Binding-site contacts:
Ligand atom O7 contacts residue ASN657 of chain 1.B at 2.8 Å (h-bond).
Ligand atom C7 contacts residue ASN657 of chain 1.B at 3.0 Å.
Ligand atom C5 contacts residue ASN657 of chain 1.B at 3.6 Å.
Ligand atom O6 contacts residue HIS655 of chain 1.B at 4.4 Å.
Ligand atom N2 contacts residue ASN657 of chain 1.B at 2.9 Å (h-bond).
Ligand atom C1 contacts residue ASN657 of chain 1.B at 1.4 Å.
Ligand atom O5 contacts residue ASN657 of chain 1.B at 2.4 Å (h-bond).
Ligand atom C4 contacts residue ASN657 of chain 1.B at 4.2 Å.
Ligand atom C3 contacts residue ASN657 of chain 1.B at 3.8 Å.
Ligand atom C8 contacts residue ASN657 of chain 1.B at 3.7 Å.
Ligand atom O6 contacts residue GLU654 of chain 1.B at 3.6 Å (salt-bridge).
Ligand atom C2 contacts residue ASN657 of chain 1.B at 2.5 Å.

A small-molecule ligand and the protein it binds are described below.
Small molecule (SMILES): CC(=O)N[C@@H]1[C@@H](O)[C@H](O)[C@@H](CO)O[C@H]1O

Sequence of chain 1.B:
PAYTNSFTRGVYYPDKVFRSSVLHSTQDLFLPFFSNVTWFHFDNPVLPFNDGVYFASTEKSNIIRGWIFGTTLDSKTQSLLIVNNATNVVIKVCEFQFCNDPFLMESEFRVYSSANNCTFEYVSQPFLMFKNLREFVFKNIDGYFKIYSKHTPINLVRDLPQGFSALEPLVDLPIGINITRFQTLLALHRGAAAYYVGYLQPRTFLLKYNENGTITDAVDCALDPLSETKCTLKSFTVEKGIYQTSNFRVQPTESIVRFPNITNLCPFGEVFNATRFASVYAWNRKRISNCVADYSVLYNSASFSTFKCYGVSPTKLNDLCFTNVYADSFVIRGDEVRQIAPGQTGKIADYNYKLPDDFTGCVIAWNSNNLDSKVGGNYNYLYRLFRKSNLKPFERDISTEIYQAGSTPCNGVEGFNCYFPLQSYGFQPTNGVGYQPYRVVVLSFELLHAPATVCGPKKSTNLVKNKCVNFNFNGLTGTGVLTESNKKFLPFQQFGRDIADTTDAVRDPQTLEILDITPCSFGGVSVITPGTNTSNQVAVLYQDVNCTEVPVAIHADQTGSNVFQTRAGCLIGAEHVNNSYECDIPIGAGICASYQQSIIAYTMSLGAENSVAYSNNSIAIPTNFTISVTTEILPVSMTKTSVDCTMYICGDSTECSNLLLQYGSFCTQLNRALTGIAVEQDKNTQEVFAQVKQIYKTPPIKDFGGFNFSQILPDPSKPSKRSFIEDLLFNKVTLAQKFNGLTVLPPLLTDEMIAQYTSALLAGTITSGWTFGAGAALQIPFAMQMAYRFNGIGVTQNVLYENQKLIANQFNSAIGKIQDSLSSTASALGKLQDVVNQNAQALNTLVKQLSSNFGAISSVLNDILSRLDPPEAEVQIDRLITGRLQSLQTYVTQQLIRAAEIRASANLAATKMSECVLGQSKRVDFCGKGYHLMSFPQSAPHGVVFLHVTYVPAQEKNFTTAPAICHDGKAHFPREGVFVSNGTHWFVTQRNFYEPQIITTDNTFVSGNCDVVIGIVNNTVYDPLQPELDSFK